Sequence of chain 1.C:
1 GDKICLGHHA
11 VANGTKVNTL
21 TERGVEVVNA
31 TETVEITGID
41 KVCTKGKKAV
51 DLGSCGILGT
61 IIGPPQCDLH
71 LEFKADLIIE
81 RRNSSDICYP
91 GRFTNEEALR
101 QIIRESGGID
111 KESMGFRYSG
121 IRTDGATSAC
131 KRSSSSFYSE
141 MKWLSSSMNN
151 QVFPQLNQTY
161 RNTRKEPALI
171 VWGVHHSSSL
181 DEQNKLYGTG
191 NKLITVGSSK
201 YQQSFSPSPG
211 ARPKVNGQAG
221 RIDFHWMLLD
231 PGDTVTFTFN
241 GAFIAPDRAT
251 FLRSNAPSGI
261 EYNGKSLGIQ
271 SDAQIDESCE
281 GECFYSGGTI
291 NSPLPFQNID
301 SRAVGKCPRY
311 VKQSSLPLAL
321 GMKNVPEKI

The protein below binds the small molecule below.
Small molecule (SMILES): CC(=O)N[C@H]1[C@H](O[C@H]2[C@H](O)[C@@H](NC(C)=O)CO[C@@H]2CO)O[C@H](CO)[C@@H](O)[C@@H]1O

Binding-site contacts:
Ligand atom C6 contacts residue THR31 of chain 1.C at 4.2 Å.
Ligand atom C3 contacts residue ASN29 of chain 1.C at 3.9 Å.
Ligand atom N2 contacts residue ASN29 of chain 1.C at 2.9 Å (h-bond).
Ligand atom C5 contacts residue ASN29 of chain 1.C at 3.5 Å.
Ligand atom C8 contacts residue ASN29 of chain 1.C at 4.3 Å.
Ligand atom C8 contacts residue THR31 of chain 1.C at 4.3 Å.
Ligand atom O5 contacts residue ASN29 of chain 1.C at 2.4 Å (h-bond).
Ligand atom C4 contacts residue ASN29 of chain 1.C at 4.3 Å.
Ligand atom O7 contacts residue ASN29 of chain 1.C at 3.4 Å (h-bond).
Ligand atom C1 contacts residue ASN29 of chain 1.C at 1.4 Å.
Ligand atom O5 contacts residue LEU320 of chain 1.C at 4.0 Å.
Ligand atom C2 contacts residue ASN29 of chain 1.C at 2.5 Å.
Ligand atom C6 contacts residue LEU320 of chain 1.C at 4.0 Å (hydrophobic).
Ligand atom C7 contacts residue ASN29 of chain 1.C at 3.3 Å.
Ligand atom O6 contacts residue LEU320 of chain 1.C at 3.6 Å.